Sequence of chain 30.B:
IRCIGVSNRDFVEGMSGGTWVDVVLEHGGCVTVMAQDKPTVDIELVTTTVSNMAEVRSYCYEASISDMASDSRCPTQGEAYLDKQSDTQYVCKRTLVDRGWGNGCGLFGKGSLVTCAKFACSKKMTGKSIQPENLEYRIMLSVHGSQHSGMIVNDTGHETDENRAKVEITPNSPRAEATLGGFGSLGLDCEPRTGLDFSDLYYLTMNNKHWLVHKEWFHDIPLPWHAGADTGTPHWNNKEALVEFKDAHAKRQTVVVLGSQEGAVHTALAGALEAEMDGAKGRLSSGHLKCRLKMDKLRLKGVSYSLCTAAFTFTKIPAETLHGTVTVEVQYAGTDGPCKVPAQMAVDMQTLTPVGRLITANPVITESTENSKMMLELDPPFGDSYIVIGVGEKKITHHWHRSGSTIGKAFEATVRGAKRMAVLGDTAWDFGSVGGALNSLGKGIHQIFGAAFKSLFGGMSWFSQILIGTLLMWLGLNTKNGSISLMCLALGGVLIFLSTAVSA

Binding-site contacts:
Ligand atom C7 contacts residue ASN154 of chain 30.B at 3.4 Å.
Ligand atom O4 contacts residue MET151 of chain 30.B at 4.4 Å.
Ligand atom C4 contacts residue ASN154 of chain 30.B at 4.2 Å.
Ligand atom O5 contacts residue MET151 of chain 30.B at 3.7 Å.
Ligand atom C1 contacts residue ASN154 of chain 30.B at 1.4 Å.
Ligand atom O5 contacts residue ASN154 of chain 30.B at 2.4 Å (h-bond).
Ligand atom C5 contacts residue MET151 of chain 30.B at 4.1 Å (hydrophobic).
Ligand atom C4 contacts residue MET151 of chain 30.B at 3.5 Å (hydrophobic).
Ligand atom C2 contacts residue ASN154 of chain 30.B at 2.5 Å.
Ligand atom C5 contacts residue ASN154 of chain 30.B at 3.7 Å.
Ligand atom C1 contacts residue MET151 of chain 30.B at 4.2 Å (hydrophobic).
Ligand atom C3 contacts residue ASN154 of chain 30.B at 3.9 Å.
Ligand atom O3 contacts residue MET151 of chain 30.B at 4.2 Å.
Ligand atom C2 contacts residue MET151 of chain 30.B at 4.0 Å (hydrophobic).
Ligand atom O7 contacts residue ASN154 of chain 30.B at 4.3 Å.
Ligand atom C3 contacts residue MET151 of chain 30.B at 4.1 Å (hydrophobic).
Ligand atom C8 contacts residue ASN154 of chain 30.B at 3.0 Å.
Ligand atom N2 contacts residue ASN154 of chain 30.B at 2.9 Å.

This protein binds this small molecule.
Small molecule (SMILES): CC(=O)N[C@@H]1[C@@H](O)[C@H](O)[C@@H](CO)O[C@H]1O